Binding-site contacts:
Ligand atom C3 contacts residue THR177 of chain 1.A at 4.1 Å.
Ligand atom O7 contacts residue SER215 of chain 1.A at 2.7 Å (h-bond).
Ligand atom N2 contacts residue THR177 of chain 1.A at 3.4 Å (h-bond).
Ligand atom C7 contacts residue SER215 of chain 1.A at 3.9 Å.
Ligand atom C2 contacts residue THR177 of chain 1.A at 3.9 Å.
Ligand atom C5 contacts residue ASN175 of chain 1.A at 4.4 Å.
Ligand atom C1 contacts residue ASN175 of chain 1.A at 3.3 Å.
Ligand atom O7 contacts residue GLU216 of chain 1.A at 4.3 Å.
Ligand atom O7 contacts residue ASN217 of chain 1.A at 4.5 Å.
Ligand atom C1 contacts residue THR177 of chain 1.A at 3.6 Å.
Ligand atom O5 contacts residue ASN175 of chain 1.A at 3.1 Å (h-bond).
Ligand atom C7 contacts residue THR177 of chain 1.A at 4.5 Å.
Ligand atom O5 contacts residue THR177 of chain 1.A at 4.2 Å.

Sequence of chain 1.A:
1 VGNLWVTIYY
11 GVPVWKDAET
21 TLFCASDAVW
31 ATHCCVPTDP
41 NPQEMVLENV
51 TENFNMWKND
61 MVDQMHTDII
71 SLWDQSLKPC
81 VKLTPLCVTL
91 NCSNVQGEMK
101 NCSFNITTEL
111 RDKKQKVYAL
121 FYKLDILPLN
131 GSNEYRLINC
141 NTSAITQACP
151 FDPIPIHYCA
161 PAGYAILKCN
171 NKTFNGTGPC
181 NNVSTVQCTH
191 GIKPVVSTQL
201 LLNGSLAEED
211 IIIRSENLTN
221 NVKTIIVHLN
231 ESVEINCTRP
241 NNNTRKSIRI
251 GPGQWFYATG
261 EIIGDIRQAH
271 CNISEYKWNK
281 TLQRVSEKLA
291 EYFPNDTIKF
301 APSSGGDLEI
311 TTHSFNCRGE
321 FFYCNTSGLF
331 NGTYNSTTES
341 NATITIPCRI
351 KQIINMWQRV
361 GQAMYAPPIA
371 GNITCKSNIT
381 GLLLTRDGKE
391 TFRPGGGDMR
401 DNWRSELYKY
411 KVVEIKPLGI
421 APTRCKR

A small-molecule ligand and the protein it binds are described below.
Small molecule (SMILES): CC(=O)N[C@H]1[C@H](O[C@H]2[C@H](O)[C@@H](NC(C)=O)CO[C@@H]2CO)O[C@H](CO)[C@@H](O)[C@@H]1O